This small molecule binds to this protein.
Small molecule (SMILES): N[C@@H](Cn1ccc(=O)n(Cc2ccccc2C(=O)O)c1=O)C(=O)O

Binding-site contacts:
Ligand atom N contacts residue THR90 of chain 1.B at 3.0 Å (h-bond).
Ligand atom C contacts residue ARG95 of chain 1.B at 3.5 Å.
Ligand atom N contacts residue PRO88 of chain 1.B at 3.0 Å (h-bond).
Ligand atom O7 contacts residue SER193 of chain 1.B at 3.8 Å.
Ligand atom O2 contacts residue SER141 of chain 1.B at 3.1 Å (h-bond).
Ligand atom O1 contacts residue THR142 of chain 1.B at 2.8 Å (h-bond).
Ligand atom O contacts residue ARG95 of chain 1.B at 2.8 Å (salt-bridge).
Ligand atom C24 contacts residue VAL137 of chain 1.B at 3.9 Å (hydrophobic).
Ligand atom CB contacts residue PRO88 of chain 1.B at 4.1 Å (hydrophobic).
Ligand atom C23 contacts residue VAL137 of chain 1.B at 3.8 Å (hydrophobic).
Ligand atom C10 contacts residue THR142 of chain 1.B at 3.4 Å.
Ligand atom O contacts residue LEU89 of chain 1.B at 3.5 Å.
Ligand atom O1 contacts residue SER141 of chain 1.B at 3.7 Å.
Ligand atom C contacts residue THR90 of chain 1.B at 3.8 Å.
Ligand atom C2 contacts residue TYR216 of chain 1.B at 3.7 Å (hydrophobic).
Ligand atom C17 contacts residue SER141 of chain 1.B at 4.2 Å.
Ligand atom O contacts residue PRO88 of chain 1.B at 3.8 Å.
Ligand atom CB contacts residue TYR61 of chain 1.B at 3.6 Å (hydrophobic).
Ligand atom O1 contacts residue GLU190 of chain 1.B at 3.7 Å.
Ligand atom O2 contacts residue GLY140 of chain 1.B at 3.4 Å.
Ligand atom O contacts residue TYR61 of chain 1.B at 3.9 Å.
Ligand atom OXT contacts residue TYR61 of chain 1.B at 3.5 Å.
Ligand atom C3 contacts residue PRO88 of chain 1.B at 3.7 Å (hydrophobic).
Ligand atom N4 contacts residue TYR61 of chain 1.B at 4.0 Å.
Ligand atom C17 contacts residue GLU190 of chain 1.B at 4.1 Å.
Ligand atom C1 contacts residue TYR216 of chain 1.B at 4.1 Å (hydrophobic).
Ligand atom C24 contacts residue SER173 of chain 1.B at 4.2 Å.
Ligand atom O2 contacts residue THR142 of chain 1.B at 2.8 Å (h-bond).
Ligand atom O8 contacts residue SER141 of chain 1.B at 3.6 Å (h-bond).
Ligand atom CA contacts residue THR90 of chain 1.B at 3.7 Å.
Ligand atom C2 contacts residue TYR61 of chain 1.B at 4.0 Å (hydrophobic).
Ligand atom C2 contacts residue GLU13 of chain 1.B at 4.2 Å.
Ligand atom CA contacts residue PRO88 of chain 1.B at 3.9 Å (hydrophobic).
Ligand atom C10 contacts residue SER141 of chain 1.B at 3.6 Å.
Ligand atom C contacts residue PRO88 of chain 1.B at 4.2 Å (hydrophobic).
Ligand atom C contacts residue TYR61 of chain 1.B at 3.9 Å (hydrophobic).
Ligand atom N contacts residue TYR216 of chain 1.B at 3.6 Å.
Ligand atom O contacts residue THR90 of chain 1.B at 2.8 Å (h-bond).
Ligand atom C3 contacts residue TYR61 of chain 1.B at 3.5 Å (hydrophobic).
Ligand atom OXT contacts residue ARG95 of chain 1.B at 2.9 Å (salt-bridge).

Sequence of chain 1.B:
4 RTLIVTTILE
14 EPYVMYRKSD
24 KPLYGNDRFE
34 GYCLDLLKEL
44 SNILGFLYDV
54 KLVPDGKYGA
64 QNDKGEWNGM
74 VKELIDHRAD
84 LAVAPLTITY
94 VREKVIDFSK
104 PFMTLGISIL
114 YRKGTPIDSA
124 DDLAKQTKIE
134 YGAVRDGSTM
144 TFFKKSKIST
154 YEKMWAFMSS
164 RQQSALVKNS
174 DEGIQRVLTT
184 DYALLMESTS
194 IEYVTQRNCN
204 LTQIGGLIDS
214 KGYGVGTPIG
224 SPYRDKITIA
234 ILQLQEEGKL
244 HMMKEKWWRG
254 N